Binding-site contacts:
Ligand atom C10 contacts residue LEU348 of chain 1.B at 4.2 Å (hydrophobic).
Ligand atom C_3 contacts residue PHE89 of chain 1.B at 4.2 Å (hydrophobic).
Ligand atom C11 contacts residue GLY279 of chain 1.B at 3.1 Å.
Ligand atom C_4 contacts residue PHE89 of chain 1.B at 3.5 Å (hydrophobic).
Ligand atom C_7 contacts residue PHE458 of chain 1.B at 3.6 Å (hydrophobic).
Ligand atom C_5 contacts residue ASN275 of chain 1.B at 3.7 Å.
Ligand atom C_3 contacts residue PHE85 of chain 1.B at 3.5 Å (hydrophobic).
Ligand atom C_4 contacts residue PHE96 of chain 1.B at 3.9 Å (hydrophobic).
Ligand atom C_8 contacts residue ILE344 of chain 1.B at 4.1 Å (hydrophobic).
Ligand atom C_8 contacts residue PHE458 of chain 1.B at 3.7 Å (hydrophobic).
Ligand atom C_4 contacts residue ASN275 of chain 1.B at 3.7 Å.
Ligand atom C_5 contacts residue VAL95 of chain 1.B at 4.3 Å (hydrophobic).
Ligand atom C_3 contacts residue ILE278 of chain 1.B at 3.8 Å (hydrophobic).
Ligand atom C_6 contacts residue PHE96 of chain 1.B at 4.3 Å (hydrophobic).
Ligand atom C_9 contacts residue LEU348 of chain 1.B at 4.1 Å (hydrophobic).
Ligand atom C_2 contacts residue ILE278 of chain 1.B at 3.9 Å (hydrophobic).
Ligand atom C_6 contacts residue PHE187 of chain 1.B at 4.2 Å (hydrophobic).
Ligand atom N_1 contacts residue ILE278 of chain 1.B at 4.3 Å.
Ligand atom C_8 contacts residue PHE187 of chain 1.B at 4.1 Å (hydrophobic).
Ligand atom N_1 contacts residue ASN275 of chain 1.B at 3.0 Å (h-bond).
Ligand atom O_1 contacts residue GLY279 of chain 1.B at 4.1 Å.
Ligand atom N_2 contacts residue THR283 of chain 1.B at 4.3 Å.
Ligand atom N_1 contacts residue PHE89 of chain 1.B at 4.0 Å.
Ligand atom C10 contacts residue HEM1 of chain 1.L at 3.0 Å.
Ligand atom C_5 contacts residue PHE96 of chain 1.B at 3.8 Å (hydrophobic).
Ligand atom N_1 contacts residue PHE96 of chain 1.B at 3.7 Å.
Ligand atom C_4 contacts residue ILE278 of chain 1.B at 3.9 Å (hydrophobic).
Ligand atom C11 contacts residue HEM1 of chain 1.L at 3.1 Å.
Ligand atom N_2 contacts residue HEM1 of chain 1.L at 2.2 Å.
Ligand atom C_2 contacts residue PHE96 of chain 1.B at 4.0 Å (hydrophobic).
Ligand atom C_2 contacts residue PHE187 of chain 1.B at 4.1 Å (hydrophobic).
Ligand atom C_5 contacts residue GLY279 of chain 1.B at 4.2 Å.
Ligand atom C_8 contacts residue THR283 of chain 1.B at 4.2 Å.
Ligand atom C_7 contacts residue PHE187 of chain 1.B at 3.4 Å (hydrophobic).
Ligand atom C11 contacts residue THR283 of chain 1.B at 3.3 Å.
Ligand atom C_3 contacts residue PHE96 of chain 1.B at 4.0 Å (hydrophobic).
Ligand atom C_1 contacts residue PHE96 of chain 1.B at 3.9 Å (hydrophobic).
Ligand atom N_2 contacts residue GLY279 of chain 1.B at 4.4 Å.
Ligand atom C_8 contacts residue LEU348 of chain 1.B at 4.0 Å (hydrophobic).
Ligand atom C_2 contacts residue PHE85 of chain 1.B at 3.7 Å (hydrophobic).

Sequence of chain 1.B:
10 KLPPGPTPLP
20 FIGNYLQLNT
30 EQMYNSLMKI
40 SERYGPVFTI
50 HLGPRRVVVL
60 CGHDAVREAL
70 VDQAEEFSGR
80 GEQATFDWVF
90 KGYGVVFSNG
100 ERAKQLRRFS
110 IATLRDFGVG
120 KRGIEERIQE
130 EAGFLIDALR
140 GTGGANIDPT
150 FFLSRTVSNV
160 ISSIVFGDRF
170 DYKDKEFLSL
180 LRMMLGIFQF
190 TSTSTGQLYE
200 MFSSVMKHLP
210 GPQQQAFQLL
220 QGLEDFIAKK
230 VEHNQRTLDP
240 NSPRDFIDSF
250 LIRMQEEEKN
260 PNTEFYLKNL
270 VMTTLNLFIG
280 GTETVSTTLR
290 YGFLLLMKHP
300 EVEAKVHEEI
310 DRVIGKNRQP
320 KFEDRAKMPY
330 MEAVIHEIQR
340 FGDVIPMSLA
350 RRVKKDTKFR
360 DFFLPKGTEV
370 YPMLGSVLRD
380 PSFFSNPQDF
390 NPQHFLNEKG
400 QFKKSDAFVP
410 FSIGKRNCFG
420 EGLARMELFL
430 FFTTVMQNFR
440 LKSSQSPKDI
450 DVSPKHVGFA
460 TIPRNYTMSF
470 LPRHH

The small molecule below binds the protein below.
Small molecule (SMILES): CNCc1ccc(-c2cccnc2)o1